Binding-site contacts:
Ligand atom C11 contacts residue CYS91 of chain 1.A at 3.6 Å (hydrophobic).
Ligand atom C12 contacts residue CYS91 of chain 1.A at 3.9 Å (hydrophobic).
Ligand atom O2 contacts residue LEU259 of chain 1.A at 3.7 Å.
Ligand atom C8 contacts residue SER95 of chain 1.A at 3.2 Å.
Ligand atom O2 contacts residue HIS255 of chain 1.A at 2.9 Å (h-bond).
Ligand atom O4 contacts residue HIS129 of chain 1.A at 2.7 Å (h-bond).
Ligand atom O13 contacts residue CYS91 of chain 1.A at 3.6 Å.
Ligand atom C5 contacts residue SER95 of chain 1.A at 3.0 Å.
Ligand atom C2 contacts residue HIS255 of chain 1.A at 3.2 Å.
Ligand atom N18 contacts residue ILE147 of chain 1.A at 3.5 Å.
Ligand atom C16 contacts residue CYS91 of chain 1.A at 3.6 Å (hydrophobic).
Ligand atom O13 contacts residue LEU136 of chain 1.A at 3.8 Å.
Ligand atom C8 contacts residue CYS91 of chain 1.A at 3.4 Å (hydrophobic).
Ligand atom N3 contacts residue HIS255 of chain 1.A at 3.7 Å.
Ligand atom C15 contacts residue ILE147 of chain 1.A at 3.8 Å (hydrophobic).
Ligand atom C10 contacts residue LEU136 of chain 1.A at 3.8 Å (hydrophobic).
Ligand atom C5 contacts residue CYS91 of chain 1.A at 3.9 Å (hydrophobic).
Ligand atom O2 contacts residue PHE88 of chain 1.A at 3.2 Å.
Ligand atom C4 contacts residue HIS129 of chain 1.A at 3.7 Å.
Ligand atom C9 contacts residue CYS91 of chain 1.A at 3.8 Å (hydrophobic).
Ligand atom C4 contacts residue SER95 of chain 1.A at 3.2 Å.
Ligand atom N16 contacts residue ILE147 of chain 1.A at 3.7 Å.
Ligand atom C11 contacts residue MET170 of chain 1.A at 3.6 Å (hydrophobic).
Ligand atom O4 contacts residue LEU275 of chain 1.A at 3.9 Å.
Ligand atom C7 contacts residue SER95 of chain 1.A at 3.6 Å.
Ligand atom O2 contacts residue TYR279 of chain 1.A at 3.9 Å.
Ligand atom N16 contacts residue CYS91 of chain 1.A at 3.7 Å.
Ligand atom C4 contacts residue TYR279 of chain 1.A at 3.5 Å (hydrophobic).
Ligand atom N3 contacts residue TYR279 of chain 1.A at 2.8 Å (h-bond).
Ligand atom C17 contacts residue CYS91 of chain 1.A at 3.7 Å (hydrophobic).
Ligand atom O4 contacts residue SER95 of chain 1.A at 2.7 Å (h-bond).
Ligand atom C2 contacts residue TYR279 of chain 1.A at 3.7 Å (hydrophobic).
Ligand atom O4 contacts residue TYR279 of chain 1.A at 3.6 Å (h-bond).
Ligand atom C22 contacts residue CYS91 of chain 1.A at 3.6 Å (hydrophobic).
Ligand atom C21 contacts residue ILE87 of chain 1.A at 3.8 Å (hydrophobic).
Ligand atom C6 contacts residue SER95 of chain 1.A at 3.2 Å.
Ligand atom C6 contacts residue TYR133 of chain 1.A at 3.6 Å (hydrophobic).
Ligand atom S1 contacts residue CYS91 of chain 1.A at 3.8 Å.
Ligand atom C17 contacts residue ILE147 of chain 1.A at 3.6 Å (hydrophobic).
Ligand atom C10 contacts residue CYS91 of chain 1.A at 3.6 Å (hydrophobic).

Sequence of chain 1.A:
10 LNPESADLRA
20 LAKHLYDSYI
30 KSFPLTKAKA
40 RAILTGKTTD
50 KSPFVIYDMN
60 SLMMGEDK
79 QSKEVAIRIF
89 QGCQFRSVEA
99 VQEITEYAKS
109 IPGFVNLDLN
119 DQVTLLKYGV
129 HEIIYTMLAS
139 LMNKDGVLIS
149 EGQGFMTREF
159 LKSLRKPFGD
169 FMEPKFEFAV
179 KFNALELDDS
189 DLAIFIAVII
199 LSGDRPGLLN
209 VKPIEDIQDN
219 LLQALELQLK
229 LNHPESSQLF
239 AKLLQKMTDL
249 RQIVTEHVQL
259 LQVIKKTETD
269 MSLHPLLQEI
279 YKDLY

A protein and the small-molecule ligand that binds it are described below.
Small molecule (SMILES): CN(CCOc1ccc(C[C@@H]2SC(=O)NC2=O)cc1)c1ccccn1